Binding-site contacts:
Ligand atom C8 contacts residue ASN11 of chain 1.A at 4.0 Å.
Ligand atom N contacts residue TRP16 of chain 1.A at 3.8 Å.
Ligand atom S contacts residue TRP5 of chain 1.A at 4.1 Å.
Ligand atom O contacts residue TRP5 of chain 1.A at 3.7 Å.
Ligand atom O contacts residue HIS15 of chain 1.A at 3.6 Å.
Ligand atom C5 contacts residue HIS4 of chain 1.A at 4.2 Å.
Ligand atom C5 contacts residue ASP19 of chain 1.A at 3.6 Å.
Ligand atom O1 contacts residue ASP19 of chain 1.A at 3.6 Å (salt-bridge).
Ligand atom C6 contacts residue ASP19 of chain 1.A at 3.9 Å.
Ligand atom O1 contacts residue PHE20 of chain 1.A at 3.6 Å.
Ligand atom N contacts residue LYS18 of chain 1.A at 4.2 Å.
Ligand atom C7 contacts residue HIS4 of chain 1.A at 4.4 Å.
Ligand atom S contacts residue HIS15 of chain 1.A at 4.0 Å.
Ligand atom C6 contacts residue HIS4 of chain 1.A at 4.3 Å.
Ligand atom N contacts residue ASP19 of chain 1.A at 2.7 Å (salt-bridge).
Ligand atom C7 contacts residue HIS15 of chain 1.A at 4.1 Å.
Ligand atom C3 contacts residue HIS4 of chain 1.A at 4.4 Å.
Ligand atom N contacts residue HIS15 of chain 1.A at 3.0 Å (h-bond).
Ligand atom C1 contacts residue HIS4 of chain 1.A at 3.9 Å.
Ligand atom C7 contacts residue HIS10 of chain 1.A at 4.0 Å.
Ligand atom S contacts residue TRP16 of chain 1.A at 4.3 Å.
Ligand atom O contacts residue TRP16 of chain 1.A at 3.3 Å.
Ligand atom O1 contacts residue TRP5 of chain 1.A at 3.5 Å.
Ligand atom O contacts residue ASN11 of chain 1.A at 3.6 Å.
Ligand atom C8 contacts residue HIS10 of chain 1.A at 3.6 Å.
Ligand atom C7 contacts residue ASN11 of chain 1.A at 3.9 Å.
Ligand atom C8 contacts residue HIS4 of chain 1.A at 4.5 Å.
Ligand atom C4 contacts residue HIS4 of chain 1.A at 3.8 Å.
Ligand atom S contacts residue ASP19 of chain 1.A at 3.6 Å (salt-bridge).

This small molecule binds to this protein.
Small molecule (SMILES): CCCc1ccc(S(N)(=O)=O)cc1

Sequence of chain 1.A:
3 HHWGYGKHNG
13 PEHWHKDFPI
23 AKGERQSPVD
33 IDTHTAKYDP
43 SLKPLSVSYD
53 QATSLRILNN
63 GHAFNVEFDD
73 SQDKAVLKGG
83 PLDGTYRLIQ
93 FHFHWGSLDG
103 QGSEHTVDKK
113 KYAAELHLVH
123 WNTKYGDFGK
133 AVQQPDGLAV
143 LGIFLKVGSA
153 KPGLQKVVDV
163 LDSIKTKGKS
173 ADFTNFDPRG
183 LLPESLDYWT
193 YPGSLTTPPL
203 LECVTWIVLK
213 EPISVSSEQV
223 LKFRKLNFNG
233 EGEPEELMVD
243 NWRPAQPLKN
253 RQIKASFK